A small-molecule ligand and the protein it binds are described below.
Small molecule (SMILES): COc1ccc(C[NH3+])cc1O

Binding-site contacts:
Ligand atom C1 contacts residue THR186 of chain 1.A at 3.3 Å.
Ligand atom C4 contacts residue VAL60 of chain 1.A at 4.1 Å (hydrophobic).
Ligand atom C contacts residue LEU176 of chain 1.A at 3.5 Å (hydrophobic).
Ligand atom N contacts residue GLU173 of chain 1.A at 3.3 Å (salt-bridge).
Ligand atom C contacts residue VAL60 of chain 1.A at 3.8 Å (hydrophobic).
Ligand atom C1 contacts residue LEU176 of chain 1.A at 4.2 Å (hydrophobic).
Ligand atom C5 contacts residue LEU176 of chain 1.A at 3.9 Å (hydrophobic).
Ligand atom C7 contacts residue GLU124 of chain 1.A at 3.7 Å.
Ligand atom C4 contacts residue THR186 of chain 1.A at 4.4 Å.
Ligand atom C2 contacts residue VAL60 of chain 1.A at 3.7 Å (hydrophobic).
Ligand atom N contacts residue GLU130 of chain 1.A at 2.6 Å (salt-bridge).
Ligand atom C1 contacts residue ALA73 of chain 1.A at 4.3 Å (hydrophobic).
Ligand atom O contacts residue ASP187 of chain 1.A at 3.9 Å.
Ligand atom C7 contacts residue VAL107 of chain 1.A at 3.8 Å (hydrophobic).
Ligand atom O contacts residue MET123 of chain 1.A at 3.8 Å.
Ligand atom C7 contacts residue THR186 of chain 1.A at 3.7 Å.
Ligand atom O contacts residue VAL60 of chain 1.A at 3.9 Å.
Ligand atom C3 contacts residue VAL60 of chain 1.A at 3.6 Å (hydrophobic).
Ligand atom N contacts residue LEU176 of chain 1.A at 4.2 Å.
Ligand atom C1 contacts residue MET123 of chain 1.A at 4.1 Å (hydrophobic).
Ligand atom O contacts residue THR186 of chain 1.A at 2.6 Å (h-bond).
Ligand atom C7 contacts residue MET123 of chain 1.A at 3.5 Å (hydrophobic).
Ligand atom C1 contacts residue VAL60 of chain 1.A at 3.9 Å (hydrophobic).
Ligand atom C7 contacts residue ALA73 of chain 1.A at 3.7 Å (hydrophobic).
Ligand atom C5 contacts residue VAL60 of chain 1.A at 4.0 Å (hydrophobic).
Ligand atom C7 contacts residue LEU176 of chain 1.A at 4.1 Å (hydrophobic).
Ligand atom C contacts residue THR186 of chain 1.A at 4.4 Å.
Ligand atom C6 contacts residue LEU52 of chain 1.A at 4.2 Å (hydrophobic).
Ligand atom C2 contacts residue MET123 of chain 1.A at 4.4 Å (hydrophobic).
Ligand atom C3 contacts residue THR186 of chain 1.A at 3.9 Å.
Ligand atom O1 contacts residue THR186 of chain 1.A at 2.9 Å (h-bond).
Ligand atom C contacts residue ALA73 of chain 1.A at 4.1 Å (hydrophobic).
Ligand atom O1 contacts residue MET123 of chain 1.A at 3.2 Å (h-bond).
Ligand atom C2 contacts residue THR186 of chain 1.A at 3.1 Å.
Ligand atom O1 contacts residue ALA73 of chain 1.A at 4.1 Å.
Ligand atom C6 contacts residue GLU130 of chain 1.A at 3.4 Å.

Sequence of chain 1.A:
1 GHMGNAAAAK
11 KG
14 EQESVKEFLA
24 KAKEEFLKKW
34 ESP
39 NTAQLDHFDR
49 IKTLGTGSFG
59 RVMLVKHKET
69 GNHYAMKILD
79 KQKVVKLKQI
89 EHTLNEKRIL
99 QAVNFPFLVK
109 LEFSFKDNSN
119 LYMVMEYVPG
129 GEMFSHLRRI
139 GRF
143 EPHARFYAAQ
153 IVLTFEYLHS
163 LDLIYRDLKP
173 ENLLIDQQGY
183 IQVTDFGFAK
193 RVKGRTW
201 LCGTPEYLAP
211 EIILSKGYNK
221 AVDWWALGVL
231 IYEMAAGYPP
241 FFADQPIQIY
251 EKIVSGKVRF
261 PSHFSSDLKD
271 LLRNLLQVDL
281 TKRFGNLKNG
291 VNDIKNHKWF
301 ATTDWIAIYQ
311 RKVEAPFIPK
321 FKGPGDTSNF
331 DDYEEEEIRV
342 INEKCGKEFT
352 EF